The small molecule below binds the protein below.
Small molecule (SMILES): Cc1ncc(COP(=O)(O)O)c(CNC2(C(=O)O)CC2)c1O

Sequence of chain 1.R:
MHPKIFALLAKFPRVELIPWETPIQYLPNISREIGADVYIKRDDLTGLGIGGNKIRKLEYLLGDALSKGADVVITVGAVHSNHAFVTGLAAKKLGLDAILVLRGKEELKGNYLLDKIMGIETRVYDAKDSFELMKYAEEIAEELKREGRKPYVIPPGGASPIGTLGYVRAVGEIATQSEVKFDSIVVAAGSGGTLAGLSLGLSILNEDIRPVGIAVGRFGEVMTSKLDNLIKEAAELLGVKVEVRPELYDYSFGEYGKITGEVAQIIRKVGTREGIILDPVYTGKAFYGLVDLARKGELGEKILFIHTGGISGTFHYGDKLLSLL

Binding-site contacts:
Ligand atom O7 contacts residue HIS83 of chain 1.R at 3.2 Å.
Ligand atom C2 contacts residue THR308 of chain 1.R at 3.5 Å.
Ligand atom C6 contacts residue THR308 of chain 1.R at 2.9 Å.
Ligand atom O1P contacts residue SER191 of chain 1.R at 2.3 Å (h-bond).
Ligand atom O8 contacts residue SER81 of chain 1.R at 2.6 Å (h-bond).
Ligand atom O2P contacts residue ASN53 of chain 1.R at 3.5 Å (h-bond).
Ligand atom C7 contacts residue TYR282 of chain 1.R at 3.3 Å (hydrophobic).
Ligand atom C8 contacts residue TYR282 of chain 1.R at 3.4 Å (hydrophobic).
Ligand atom C5 contacts residue ASN53 of chain 1.R at 3.6 Å.
Ligand atom C4A contacts residue TYR282 of chain 1.R at 3.2 Å (hydrophobic).
Ligand atom C5 contacts residue TYR282 of chain 1.R at 3.5 Å (hydrophobic).
Ligand atom N1 contacts residue TYR282 of chain 1.R at 3.4 Å.
Ligand atom O2P contacts residue LYS54 of chain 1.R at 3.1 Å (salt-bridge).
Ligand atom C7 contacts residue SER81 of chain 1.R at 3.2 Å.
Ligand atom O3P contacts residue GLY192 of chain 1.R at 3.5 Å (h-bond).
Ligand atom C6 contacts residue ALA188 of chain 1.R at 3.7 Å (hydrophobic).
Ligand atom C2A contacts residue GLY310 of chain 1.R at 3.2 Å.
Ligand atom O3P contacts residue ALA189 of chain 1.R at 3.1 Å.
Ligand atom N contacts residue TYR282 of chain 1.R at 3.4 Å (h-bond).
Ligand atom O7 contacts residue TYR282 of chain 1.R at 3.5 Å (h-bond).
Ligand atom P contacts residue GLY190 of chain 1.R at 3.7 Å.
Ligand atom C2 contacts residue TYR282 of chain 1.R at 3.5 Å (hydrophobic).
Ligand atom O3 contacts residue ASN82 of chain 1.R at 3.4 Å (h-bond).
Ligand atom C7 contacts residue HIS83 of chain 1.R at 3.6 Å.
Ligand atom O3P contacts residue GLY190 of chain 1.R at 2.8 Å (h-bond).
Ligand atom C2A contacts residue ASN82 of chain 1.R at 3.0 Å.
Ligand atom O2P contacts residue LYS57 of chain 1.R at 3.4 Å (salt-bridge).
Ligand atom O1P contacts residue GLY190 of chain 1.R at 3.6 Å.
Ligand atom O1P contacts residue GLY192 of chain 1.R at 2.8 Å (h-bond).
Ligand atom C5A contacts residue ASN53 of chain 1.R at 3.4 Å.
Ligand atom O3P contacts residue ALA188 of chain 1.R at 3.6 Å.
Ligand atom O7 contacts residue ASN82 of chain 1.R at 3.3 Å (h-bond).
Ligand atom C2A contacts residue THR308 of chain 1.R at 3.2 Å.
Ligand atom C3 contacts residue TYR282 of chain 1.R at 3.6 Å (hydrophobic).
Ligand atom O2P contacts residue THR194 of chain 1.R at 2.7 Å (h-bond).
Ligand atom O7 contacts residue SER81 of chain 1.R at 3.0 Å (h-bond).
Ligand atom C4 contacts residue TYR282 of chain 1.R at 3.4 Å (hydrophobic).
Ligand atom N1 contacts residue THR308 of chain 1.R at 2.4 Å (h-bond).
Ligand atom C9 contacts residue GLY157 of chain 1.R at 2.8 Å.
Ligand atom O4P contacts residue LYS54 of chain 1.R at 3.6 Å (salt-bridge).